Binding-site contacts:
Ligand atom C8 contacts residue NAG1 of chain 1.RA at 4.3 Å.
Ligand atom N2 contacts residue SER333 of chain 1.I at 3.7 Å.
Ligand atom O5 contacts residue ASN332 of chain 1.I at 2.3 Å (h-bond).
Ligand atom O6 contacts residue NAG2 of chain 1.RA at 4.3 Å.
Ligand atom C1 contacts residue NAG1 of chain 1.RA at 3.8 Å.
Ligand atom C4 contacts residue ASN332 of chain 1.I at 4.2 Å.
Ligand atom O6 contacts residue NAG1 of chain 1.RA at 3.6 Å.
Ligand atom N2 contacts residue ASN332 of chain 1.I at 3.0 Å (h-bond).
Ligand atom N2 contacts residue NAG1 of chain 1.RA at 4.5 Å.
Ligand atom C7 contacts residue ASN355 of chain 1.I at 4.5 Å.
Ligand atom C8 contacts residue SER333 of chain 1.I at 3.7 Å.
Ligand atom O7 contacts residue NAG1 of chain 1.RA at 2.9 Å (h-bond).
Ligand atom O5 contacts residue NAG1 of chain 1.RA at 3.8 Å.
Ligand atom C3 contacts residue NAG2 of chain 1.RA at 4.2 Å.
Ligand atom C1 contacts residue ASN332 of chain 1.I at 1.4 Å.
Ligand atom O3 contacts residue NAG1 of chain 1.RA at 3.9 Å.
Ligand atom O4 contacts residue NAG2 of chain 1.RA at 4.2 Å.
Ligand atom C8 contacts residue THR341 of chain 1.I at 4.1 Å.
Ligand atom C3 contacts residue ASN332 of chain 1.I at 3.8 Å.
Ligand atom O5 contacts residue SER357 of chain 1.I at 4.2 Å.
Ligand atom C4 contacts residue NAG1 of chain 1.RA at 4.2 Å.
Ligand atom C5 contacts residue ASN332 of chain 1.I at 3.7 Å.
Ligand atom C1 contacts residue NAG2 of chain 1.RA at 4.3 Å.
Ligand atom C6 contacts residue NAG1 of chain 1.RA at 4.0 Å.
Ligand atom O7 contacts residue ASN355 of chain 1.I at 3.4 Å (h-bond).
Ligand atom C2 contacts residue ASN332 of chain 1.I at 2.5 Å.
Ligand atom C5 contacts residue NAG1 of chain 1.RA at 3.5 Å.
Ligand atom C1 contacts residue SER333 of chain 1.I at 4.3 Å.
Ligand atom C8 contacts residue NAG2 of chain 1.RA at 4.5 Å.
Ligand atom C5 contacts residue NAG2 of chain 1.RA at 4.4 Å.
Ligand atom N2 contacts residue SER357 of chain 1.I at 4.0 Å.
Ligand atom O7 contacts residue ASN332 of chain 1.I at 4.0 Å.
Ligand atom C7 contacts residue SER357 of chain 1.I at 3.8 Å.
Ligand atom O7 contacts residue SER357 of chain 1.I at 3.3 Å (h-bond).
Ligand atom C1 contacts residue SER357 of chain 1.I at 3.8 Å.
Ligand atom C7 contacts residue SER333 of chain 1.I at 4.2 Å.
Ligand atom N2 contacts residue NAG2 of chain 1.RA at 4.3 Å.
Ligand atom C7 contacts residue NAG1 of chain 1.RA at 3.9 Å.
Ligand atom C2 contacts residue SER357 of chain 1.I at 3.8 Å.
Ligand atom C7 contacts residue ASN332 of chain 1.I at 3.7 Å.

Sequence of chain 1.I:
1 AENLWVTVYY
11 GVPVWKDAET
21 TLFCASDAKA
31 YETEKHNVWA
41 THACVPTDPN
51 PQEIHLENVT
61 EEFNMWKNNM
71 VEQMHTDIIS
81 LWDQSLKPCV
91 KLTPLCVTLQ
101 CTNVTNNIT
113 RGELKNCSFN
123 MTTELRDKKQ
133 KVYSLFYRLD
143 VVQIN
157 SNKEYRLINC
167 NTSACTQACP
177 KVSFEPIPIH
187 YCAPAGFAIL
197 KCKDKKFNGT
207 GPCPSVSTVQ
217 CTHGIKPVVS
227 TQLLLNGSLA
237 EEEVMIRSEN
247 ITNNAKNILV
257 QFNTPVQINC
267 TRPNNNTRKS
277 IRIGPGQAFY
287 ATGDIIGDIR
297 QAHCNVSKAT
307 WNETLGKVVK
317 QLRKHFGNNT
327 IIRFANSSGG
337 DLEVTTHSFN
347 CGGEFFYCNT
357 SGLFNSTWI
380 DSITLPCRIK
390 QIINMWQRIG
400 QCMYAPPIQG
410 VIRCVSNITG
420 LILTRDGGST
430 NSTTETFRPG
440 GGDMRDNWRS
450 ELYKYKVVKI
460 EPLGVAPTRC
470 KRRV

A small-molecule ligand and the protein it binds are described below.
Small molecule (SMILES): CC(=O)N[C@H]1[C@H](O[C@H]2[C@H](O)[C@@H](NC(C)=O)CO[C@@H]2CO)O[C@H](CO)[C@@H](O[C@@H]2O[C@H](CO[C@H]3O[C@H](CO)[C@@H](O)[C@H](O)[C@@H]3O)[C@@H](O)[C@H](O[C@H]3O[C@H](CO)[C@@H](O)[C@H](O)[C@@H]3O)[C@@H]2O)[C@@H]1O